This protein binds this small molecule.
Small molecule (SMILES): Nc1nc2[nH]c(S)nc2c(=O)[nH]1

Sequence of chain 1.A:
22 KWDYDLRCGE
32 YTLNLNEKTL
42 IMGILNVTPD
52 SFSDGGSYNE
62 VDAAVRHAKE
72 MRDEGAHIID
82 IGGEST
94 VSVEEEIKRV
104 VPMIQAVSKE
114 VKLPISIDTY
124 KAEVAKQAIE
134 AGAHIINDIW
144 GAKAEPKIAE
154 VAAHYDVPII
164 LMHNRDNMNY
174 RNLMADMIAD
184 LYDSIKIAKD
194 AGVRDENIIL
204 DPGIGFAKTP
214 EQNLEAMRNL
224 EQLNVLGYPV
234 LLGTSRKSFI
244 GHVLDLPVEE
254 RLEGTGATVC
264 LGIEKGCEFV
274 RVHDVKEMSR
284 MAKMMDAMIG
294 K

Binding-site contacts:
Ligand atom S1 contacts residue SO41 of chain 1.D at 3.4 Å (h-bond).
Ligand atom C3 contacts residue ARG274 of chain 1.A at 3.7 Å.
Ligand atom C2 contacts residue PHE209 of chain 1.A at 3.9 Å (hydrophobic).
Ligand atom N3 contacts residue ASP204 of chain 1.A at 2.8 Å (salt-bridge).
Ligand atom N4 contacts residue ARG274 of chain 1.A at 4.0 Å.
Ligand atom S1 contacts residue PHE209 of chain 1.A at 4.0 Å.
Ligand atom C5 contacts residue ASP204 of chain 1.A at 3.8 Å.
Ligand atom N3 contacts residue ILE163 of chain 1.A at 3.8 Å.
Ligand atom N3 contacts residue LEU234 of chain 1.A at 3.7 Å.
Ligand atom C4 contacts residue ARG274 of chain 1.A at 3.8 Å.
Ligand atom C1 contacts residue ASP121 of chain 1.A at 4.1 Å.
Ligand atom C3 contacts residue ILE142 of chain 1.A at 3.8 Å (hydrophobic).
Ligand atom C4 contacts residue MET165 of chain 1.A at 4.0 Å (hydrophobic).
Ligand atom C3 contacts residue ASP121 of chain 1.A at 4.1 Å.
Ligand atom C2 contacts residue MET165 of chain 1.A at 4.0 Å (hydrophobic).
Ligand atom C2 contacts residue ARG274 of chain 1.A at 3.6 Å.
Ligand atom N2 contacts residue ARG274 of chain 1.A at 3.8 Å.
Ligand atom N5 contacts residue ASP121 of chain 1.A at 3.2 Å (salt-bridge).
Ligand atom O1 contacts residue MET165 of chain 1.A at 4.1 Å.
Ligand atom N3 contacts residue ASN140 of chain 1.A at 2.8 Å (h-bond).
Ligand atom C1 contacts residue ILE142 of chain 1.A at 4.1 Å (hydrophobic).
Ligand atom C4 contacts residue ASN140 of chain 1.A at 3.7 Å.
Ligand atom N4 contacts residue MET165 of chain 1.A at 3.7 Å.
Ligand atom N5 contacts residue ARG274 of chain 1.A at 3.6 Å.
Ligand atom O1 contacts residue LYS240 of chain 1.A at 2.8 Å (salt-bridge).
Ligand atom N1 contacts residue PHE209 of chain 1.A at 3.5 Å.
Ligand atom N4 contacts residue ASP204 of chain 1.A at 2.7 Å (salt-bridge).
Ligand atom N1 contacts residue LYS240 of chain 1.A at 4.0 Å.
Ligand atom O1 contacts residue PHE209 of chain 1.A at 3.9 Å.
Ligand atom O1 contacts residue GLY236 of chain 1.A at 2.9 Å (h-bond).
Ligand atom C1 contacts residue ARG274 of chain 1.A at 3.7 Å.
Ligand atom C1 contacts residue SO41 of chain 1.D at 4.1 Å.
Ligand atom C5 contacts residue MET165 of chain 1.A at 3.7 Å (hydrophobic).
Ligand atom N2 contacts residue ILE142 of chain 1.A at 4.0 Å.
Ligand atom N2 contacts residue ASN140 of chain 1.A at 3.2 Å (h-bond).
Ligand atom N5 contacts residue ILE142 of chain 1.A at 3.5 Å.
Ligand atom C5 contacts residue LYS240 of chain 1.A at 3.9 Å.
Ligand atom C4 contacts residue ASP204 of chain 1.A at 3.1 Å.
Ligand atom N1 contacts residue ARG274 of chain 1.A at 3.5 Å (salt-bridge).
Ligand atom C1 contacts residue PHE209 of chain 1.A at 3.9 Å (hydrophobic).